Binding-site contacts:
Ligand atom C3 contacts residue LEU80 of chain 1.A at 3.7 Å (hydrophobic).
Ligand atom C39 contacts residue THR81 of chain 1.A at 3.6 Å.
Ligand atom C12 contacts residue TRP96 of chain 1.A at 3.9 Å (hydrophobic).
Ligand atom F22 contacts residue VAL71 of chain 1.A at 3.7 Å.
Ligand atom O7 contacts residue LEU80 of chain 1.A at 3.6 Å.
Ligand atom O7 contacts residue THR81 of chain 1.A at 3.0 Å (h-bond).
Ligand atom C30 contacts residue THR81 of chain 1.A at 3.9 Å.
Ligand atom N40 contacts residue GLU87 of chain 1.A at 2.7 Å (salt-bridge).
Ligand atom C24 contacts residue GLY79 of chain 1.A at 3.8 Å.
Ligand atom C1 contacts residue GLN92 of chain 1.A at 3.7 Å.
Ligand atom C2 contacts residue THR81 of chain 1.A at 3.5 Å.
Ligand atom F22 contacts residue LYS72 of chain 1.A at 3.5 Å.
Ligand atom C23 contacts residue LYS70 of chain 1.A at 3.9 Å.
Ligand atom C1 contacts residue GLU87 of chain 1.A at 3.3 Å.
Ligand atom C2 contacts residue GLU87 of chain 1.A at 3.2 Å.
Ligand atom C39 contacts residue LYS84 of chain 1.A at 3.6 Å.
Ligand atom C19 contacts residue LYS70 of chain 1.A at 3.9 Å.
Ligand atom N40 contacts residue THR81 of chain 1.A at 2.9 Å (h-bond).
Ligand atom C24 contacts residue LEU80 of chain 1.A at 3.7 Å (hydrophobic).
Ligand atom C11 contacts residue TYR97 of chain 1.A at 3.4 Å (hydrophobic).
Ligand atom C3 contacts residue GLN92 of chain 1.A at 3.4 Å.
Ligand atom C27 contacts residue THR81 of chain 1.A at 3.4 Å.
Ligand atom N40 contacts residue ASP82 of chain 1.A at 2.8 Å (salt-bridge).
Ligand atom C6 contacts residue LEU80 of chain 1.A at 3.7 Å (hydrophobic).
Ligand atom C11 contacts residue TRP96 of chain 1.A at 3.7 Å (hydrophobic).
Ligand atom C23 contacts residue GLY79 of chain 1.A at 3.6 Å.
Ligand atom C39 contacts residue ASP82 of chain 1.A at 3.4 Å.
Ligand atom C1 contacts residue THR81 of chain 1.A at 3.6 Å.
Ligand atom C2 contacts residue GLN92 of chain 1.A at 3.2 Å.
Ligand atom C30 contacts residue ASP82 of chain 1.A at 3.8 Å.
Ligand atom C1 contacts residue TRP83 of chain 1.A at 3.3 Å (hydrophobic).
Ligand atom N4 contacts residue THR81 of chain 1.A at 3.9 Å.
Ligand atom C23 contacts residue LEU80 of chain 1.A at 3.4 Å (hydrophobic).
Ligand atom C39 contacts residue GLU87 of chain 1.A at 3.5 Å.
Ligand atom F22 contacts residue LEU65 of chain 1.A at 3.0 Å.
Ligand atom C9 contacts residue TRP96 of chain 1.A at 3.6 Å (hydrophobic).
Ligand atom C23 contacts residue VAL71 of chain 1.A at 3.7 Å (hydrophobic).
Ligand atom C32 contacts residue THR81 of chain 1.A at 3.8 Å.
Ligand atom C3 contacts residue THR81 of chain 1.A at 3.5 Å.
Ligand atom C5 contacts residue TRP96 of chain 1.A at 3.6 Å (hydrophobic).

A small-molecule ligand and the protein it binds are described below.
Small molecule (SMILES): C[C@@H]1CN(CC(=O)N2CC(C)(C)c3ncc(Cc4ccc(F)cc4)cc32)[C@@H](CN2Cc3ccccc3C2=O)CN1

Sequence of chain 1.A:
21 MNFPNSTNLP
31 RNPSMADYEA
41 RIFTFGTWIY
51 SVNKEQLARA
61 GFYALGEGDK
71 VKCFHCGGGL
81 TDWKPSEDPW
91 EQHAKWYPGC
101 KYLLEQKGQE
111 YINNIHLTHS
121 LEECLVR